Sequence of chain 1.A:
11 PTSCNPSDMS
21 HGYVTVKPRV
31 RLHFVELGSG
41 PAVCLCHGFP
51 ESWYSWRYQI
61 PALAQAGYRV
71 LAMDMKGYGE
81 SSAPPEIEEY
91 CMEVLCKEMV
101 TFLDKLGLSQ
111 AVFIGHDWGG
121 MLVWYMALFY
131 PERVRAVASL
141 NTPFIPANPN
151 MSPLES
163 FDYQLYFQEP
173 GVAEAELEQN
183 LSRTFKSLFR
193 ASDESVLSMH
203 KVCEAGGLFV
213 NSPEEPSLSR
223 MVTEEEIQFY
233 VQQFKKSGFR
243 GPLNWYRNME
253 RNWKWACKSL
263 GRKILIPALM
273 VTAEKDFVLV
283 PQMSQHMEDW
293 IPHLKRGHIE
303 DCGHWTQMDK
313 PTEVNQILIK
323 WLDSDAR

This protein binds this small molecule.
Small molecule (SMILES): O=C(NCc1ccc(NS(=O)(=O)C2CC2)cc1C(F)(F)F)c1ccc2c(ccn2Cc2cccc(F)c2)c1

Binding-site contacts:
Ligand atom C5 contacts residue MET121 of chain 1.A at 3.7 Å (hydrophobic).
Ligand atom F contacts residue MET285 of chain 1.A at 2.6 Å.
Ligand atom C13 contacts residue TRP118 of chain 1.A at 3.7 Å (hydrophobic).
Ligand atom F3 contacts residue MET201 of chain 1.A at 3.8 Å.
Ligand atom F1 contacts residue LEU190 of chain 1.A at 3.2 Å.
Ligand atom C16 contacts residue HIS306 of chain 1.A at 3.7 Å.
Ligand atom C26 contacts residue HIS306 of chain 1.A at 3.4 Å.
Ligand atom C4 contacts residue TRP118 of chain 1.A at 3.7 Å (hydrophobic).
Ligand atom C14 contacts residue TRP118 of chain 1.A at 3.5 Å (hydrophobic).
Ligand atom F contacts residue PRO143 of chain 1.A at 3.3 Å.
Ligand atom N contacts residue TRP118 of chain 1.A at 3.7 Å.
Ligand atom F2 contacts residue TRP307 of chain 1.A at 3.6 Å.
Ligand atom C17 contacts residue HIS306 of chain 1.A at 3.6 Å.
Ligand atom O1 contacts residue VAL280 of chain 1.A at 3.4 Å.
Ligand atom O1 contacts residue PHE279 of chain 1.A at 3.5 Å (h-bond).
Ligand atom F3 contacts residue TYR248 of chain 1.A at 3.5 Å.
Ligand atom O1 contacts residue ASP278 of chain 1.A at 3.4 Å (salt-bridge).
Ligand atom C8 contacts residue MET285 of chain 1.A at 3.5 Å (hydrophobic).
Ligand atom C13 contacts residue ASP117 of chain 1.A at 3.7 Å.
Ligand atom N1 contacts residue TYR248 of chain 1.A at 3.4 Å (h-bond).
Ligand atom C1 contacts residue TRP118 of chain 1.A at 3.7 Å (hydrophobic).
Ligand atom C20 contacts residue MET201 of chain 1.A at 3.7 Å (hydrophobic).
Ligand atom C15 contacts residue ASP117 of chain 1.A at 3.3 Å.
Ligand atom N1 contacts residue ASP117 of chain 1.A at 2.7 Å (salt-bridge).
Ligand atom O contacts residue TYR165 of chain 1.A at 2.5 Å (h-bond).
Ligand atom C contacts residue TYR165 of chain 1.A at 3.4 Å (hydrophobic).
Ligand atom C contacts residue ASP117 of chain 1.A at 3.7 Å.
Ligand atom C25 contacts residue HIS306 of chain 1.A at 3.3 Å.
Ligand atom C1 contacts residue TYR165 of chain 1.A at 3.8 Å (hydrophobic).
Ligand atom C2 contacts residue GLN166 of chain 1.A at 3.7 Å.
Ligand atom C23 contacts residue MET201 of chain 1.A at 3.6 Å (hydrophobic).
Ligand atom C16 contacts residue ASP117 of chain 1.A at 3.3 Å.
Ligand atom C25 contacts residue VAL280 of chain 1.A at 3.4 Å (hydrophobic).
Ligand atom C2 contacts residue TYR165 of chain 1.A at 3.4 Å (hydrophobic).
Ligand atom C16 contacts residue TYR248 of chain 1.A at 3.4 Å (hydrophobic).
Ligand atom C15 contacts residue TRP118 of chain 1.A at 3.4 Å (hydrophobic).
Ligand atom C contacts residue TYR248 of chain 1.A at 3.0 Å (hydrophobic).
Ligand atom F2 contacts residue PRO50 of chain 1.A at 3.7 Å.
Ligand atom O contacts residue TYR248 of chain 1.A at 2.7 Å (h-bond).
Ligand atom F2 contacts residue PHE49 of chain 1.A at 3.3 Å.